Binding-site contacts:
Ligand atom O2 contacts residue GLU63 of chain 1.A at 2.8 Å (salt-bridge).
Ligand atom C2 contacts residue ILE103 of chain 1.A at 3.6 Å (hydrophobic).
Ligand atom C4 contacts residue MET108 of chain 1.A at 3.1 Å (hydrophobic).
Ligand atom C11 contacts residue MET80 of chain 1.A at 3.8 Å (hydrophobic).
Ligand atom C7 contacts residue ILE61 of chain 1.A at 3.6 Å (hydrophobic).
Ligand atom C3 contacts residue MET45 of chain 1.A at 3.5 Å (hydrophobic).
Ligand atom C7 contacts residue VAL64 of chain 1.A at 3.3 Å (hydrophobic).
Ligand atom C15 contacts residue SER84 of chain 1.A at 3.7 Å.
Ligand atom C2 contacts residue MET45 of chain 1.A at 3.9 Å (hydrophobic).
Ligand atom C8 contacts residue MET60 of chain 1.A at 3.5 Å (hydrophobic).
Ligand atom N2 contacts residue ASP87 of chain 1.A at 3.6 Å (salt-bridge).
Ligand atom N2 contacts residue SER84 of chain 1.A at 3.3 Å (h-bond).
Ligand atom C10 contacts residue MET80 of chain 1.A at 3.5 Å (hydrophobic).
Ligand atom O1 contacts residue ILE103 of chain 1.A at 2.8 Å.
Ligand atom O1 contacts residue VAL101 of chain 1.A at 3.2 Å.
Ligand atom N1 contacts residue GLU63 of chain 1.A at 3.5 Å (salt-bridge).
Ligand atom C12 contacts residue MET80 of chain 1.A at 3.7 Å (hydrophobic).
Ligand atom C6 contacts residue VAL64 of chain 1.A at 3.7 Å (hydrophobic).
Ligand atom C6 contacts residue ILE61 of chain 1.A at 3.9 Å (hydrophobic).
Ligand atom C9 contacts residue MET80 of chain 1.A at 4.0 Å (hydrophobic).
Ligand atom CL1 contacts residue MET80 of chain 1.A at 3.8 Å.
Ligand atom C5 contacts residue LEU41 of chain 1.A at 3.6 Å (hydrophobic).
Ligand atom C4 contacts residue MET80 of chain 1.A at 3.8 Å (hydrophobic).
Ligand atom O2 contacts residue MET60 of chain 1.A at 3.5 Å (h-bond).
Ligand atom O2 contacts residue VAL101 of chain 1.A at 3.7 Å.
Ligand atom S1 contacts residue VAL101 of chain 1.A at 3.9 Å.
Ligand atom CL1 contacts residue PHE27 of chain 1.A at 3.8 Å.
Ligand atom C5 contacts residue MET80 of chain 1.A at 3.5 Å (hydrophobic).
Ligand atom CL1 contacts residue ILE36 of chain 1.A at 3.2 Å.
Ligand atom C3 contacts residue MET108 of chain 1.A at 3.2 Å (hydrophobic).
Ligand atom C14 contacts residue SER84 of chain 1.A at 3.8 Å.
Ligand atom C10 contacts residue LEU41 of chain 1.A at 3.6 Å (hydrophobic).
Ligand atom C6 contacts residue MET60 of chain 1.A at 3.8 Å (hydrophobic).
Ligand atom C4 contacts residue LEU41 of chain 1.A at 3.5 Å (hydrophobic).
Ligand atom S1 contacts residue GLU63 of chain 1.A at 3.7 Å.
Ligand atom C7 contacts residue MET60 of chain 1.A at 2.8 Å (hydrophobic).
Ligand atom C4 contacts residue MET45 of chain 1.A at 3.9 Å (hydrophobic).
Ligand atom C8 contacts residue GLU63 of chain 1.A at 3.8 Å.
Ligand atom C6 contacts residue VAL72 of chain 1.A at 3.8 Å (hydrophobic).
Ligand atom CL1 contacts residue LEU41 of chain 1.A at 3.4 Å.

A protein and the small-molecule ligand that binds it are described below.
Small molecule (SMILES): NCCCCCNS(=O)(=O)c1cccc2c(Cl)cccc12

Sequence of chain 1.A:
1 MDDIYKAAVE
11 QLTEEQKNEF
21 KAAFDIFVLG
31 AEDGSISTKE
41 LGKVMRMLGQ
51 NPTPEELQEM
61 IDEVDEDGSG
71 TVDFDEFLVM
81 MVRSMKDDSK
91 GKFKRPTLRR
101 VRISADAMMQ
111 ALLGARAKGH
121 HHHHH